Sequence of chain 1.B:
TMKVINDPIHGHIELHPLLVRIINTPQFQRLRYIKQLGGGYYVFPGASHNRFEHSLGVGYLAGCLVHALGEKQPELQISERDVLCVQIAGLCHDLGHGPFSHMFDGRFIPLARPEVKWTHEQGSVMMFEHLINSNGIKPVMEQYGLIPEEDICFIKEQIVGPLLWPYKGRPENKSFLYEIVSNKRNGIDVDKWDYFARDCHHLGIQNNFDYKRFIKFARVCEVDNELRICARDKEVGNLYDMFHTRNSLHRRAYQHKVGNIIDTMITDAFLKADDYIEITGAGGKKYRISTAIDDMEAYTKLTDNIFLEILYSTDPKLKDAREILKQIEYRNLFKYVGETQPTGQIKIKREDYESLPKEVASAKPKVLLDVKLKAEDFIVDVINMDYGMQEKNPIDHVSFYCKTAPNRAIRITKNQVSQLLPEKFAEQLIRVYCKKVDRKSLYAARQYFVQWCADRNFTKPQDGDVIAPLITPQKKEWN

Sequence of chain 1.A:
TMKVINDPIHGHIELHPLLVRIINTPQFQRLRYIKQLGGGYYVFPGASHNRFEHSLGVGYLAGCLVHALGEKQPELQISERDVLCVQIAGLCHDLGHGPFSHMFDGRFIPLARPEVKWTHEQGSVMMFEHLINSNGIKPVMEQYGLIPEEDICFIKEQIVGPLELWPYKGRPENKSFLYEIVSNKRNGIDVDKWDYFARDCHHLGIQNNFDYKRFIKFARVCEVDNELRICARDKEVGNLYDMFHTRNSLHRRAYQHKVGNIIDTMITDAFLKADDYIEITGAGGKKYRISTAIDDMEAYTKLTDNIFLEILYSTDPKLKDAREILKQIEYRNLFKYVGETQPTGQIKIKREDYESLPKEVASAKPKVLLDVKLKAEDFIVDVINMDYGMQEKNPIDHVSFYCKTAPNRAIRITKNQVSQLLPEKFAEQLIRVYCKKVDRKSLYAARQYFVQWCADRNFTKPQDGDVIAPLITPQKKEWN

This small molecule binds to this protein.
Small molecule (SMILES): Nc1nc2c(ncn2[C@H]2C[C@H](O)[C@@H](CO[P](=O)(O)N[P](=O)(O)OP(=O)(O)O)O2)c(=O)[nH]1

Sequence of chain 1.C:
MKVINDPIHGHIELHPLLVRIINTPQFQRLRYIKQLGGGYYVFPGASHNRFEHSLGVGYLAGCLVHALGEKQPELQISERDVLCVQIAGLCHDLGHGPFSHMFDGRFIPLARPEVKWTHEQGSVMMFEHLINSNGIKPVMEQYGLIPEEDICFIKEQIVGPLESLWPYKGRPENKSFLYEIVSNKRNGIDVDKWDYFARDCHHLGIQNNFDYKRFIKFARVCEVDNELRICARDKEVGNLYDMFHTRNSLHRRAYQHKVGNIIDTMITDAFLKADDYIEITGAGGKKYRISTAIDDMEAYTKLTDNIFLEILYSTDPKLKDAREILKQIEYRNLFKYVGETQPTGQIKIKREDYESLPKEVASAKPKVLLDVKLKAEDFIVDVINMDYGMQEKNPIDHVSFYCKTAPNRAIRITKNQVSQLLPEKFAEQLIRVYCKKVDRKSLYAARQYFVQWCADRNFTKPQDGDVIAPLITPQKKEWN

Binding-site contacts:
Ligand atom C3' contacts residue VAL50 of chain 1.B at 3.3 Å (hydrophobic).
Ligand atom O2G contacts residue ARG246 of chain 1.C at 2.4 Å (salt-bridge).
Ligand atom O3B contacts residue LYS271 of chain 1.B at 2.9 Å (salt-bridge).
Ligand atom O1A contacts residue HIS270 of chain 1.B at 2.7 Å (h-bond).
Ligand atom N3A contacts residue LYS248 of chain 1.C at 3.3 Å (salt-bridge).
Ligand atom PG contacts residue ARG246 of chain 1.C at 3.4 Å.
Ligand atom PG contacts residue MG1 of chain 1.T at 3.2 Å.
Ligand atom O3G contacts residue ARG246 of chain 1.C at 2.4 Å (salt-bridge).
Ligand atom C3' contacts residue CZF1 of chain 1.V at 3.2 Å.
Ligand atom N2 contacts residue ASN13 of chain 1.A at 3.1 Å (h-bond).
Ligand atom O2B contacts residue LYS271 of chain 1.B at 2.5 Å (salt-bridge).
Ligand atom O1G contacts residue LYS417 of chain 1.C at 2.9 Å (salt-bridge).
Ligand atom N3 contacts residue ASN13 of chain 1.A at 3.1 Å (h-bond).
Ligand atom O1G contacts residue MG1 of chain 1.T at 2.1 Å.
Ligand atom O2B contacts residue CZF1 of chain 1.V at 3.4 Å.
Ligand atom O1G contacts residue CZF1 of chain 1.V at 2.4 Å (h-bond).
Ligand atom C5' contacts residue CZF1 of chain 1.V at 3.4 Å.
Ligand atom C1' contacts residue PHE51 of chain 1.B at 3.5 Å (hydrophobic).
Ligand atom O3' contacts residue CZF1 of chain 1.V at 3.3 Å (h-bond).
Ligand atom O4' contacts residue ARG227 of chain 1.C at 3.0 Å (salt-bridge).
Ligand atom O2A contacts residue ARG227 of chain 1.C at 2.9 Å (salt-bridge).
Ligand atom O6 contacts residue ASN252 of chain 1.C at 3.1 Å (h-bond).
Ligand atom N9 contacts residue ARG227 of chain 1.C at 3.4 Å (salt-bridge).
Ligand atom PB contacts residue MG1 of chain 1.T at 3.4 Å.
Ligand atom N3A contacts residue CZF1 of chain 1.V at 3.5 Å (h-bond).
Ligand atom O3' contacts residue VAL50 of chain 1.B at 2.8 Å (h-bond).
Ligand atom O1B contacts residue CZF1 of chain 1.V at 2.7 Å (h-bond).
Ligand atom C4' contacts residue CZF1 of chain 1.V at 3.4 Å.
Ligand atom O3G contacts residue LYS248 of chain 1.C at 3.4 Å (salt-bridge).
Ligand atom C5' contacts residue VAL11 of chain 1.A at 3.4 Å (hydrophobic).
Ligand atom O3' contacts residue ASN13 of chain 1.A at 2.9 Å (h-bond).
Ligand atom O1B contacts residue MG1 of chain 1.T at 2.1 Å.
Ligand atom O2B contacts residue HIS270 of chain 1.B at 3.2 Å.
Ligand atom PB contacts residue LYS271 of chain 1.B at 3.3 Å.
Ligand atom C5 contacts residue ARG227 of chain 1.C at 3.3 Å.
Ligand atom N7 contacts residue ARG227 of chain 1.C at 3.4 Å (salt-bridge).
Ligand atom C4 contacts residue ARG227 of chain 1.C at 3.2 Å.
Ligand atom O2A contacts residue LYS248 of chain 1.C at 2.9 Å (salt-bridge).
Ligand atom O6 contacts residue ARG266 of chain 1.B at 3.3 Å.
Ligand atom PB contacts residue CZF1 of chain 1.V at 3.5 Å.